The small molecule below binds the protein below.
Small molecule (SMILES): NC(=[NH2+])N/N=C/c1ccc(/C=N/NC(N)=[NH2+])cc1

Binding-site contacts:
Ligand atom C8 contacts residue UYQ1 of chain 1.C at 3.6 Å.
Ligand atom C2 contacts residue UYQ1 of chain 1.C at 3.6 Å.
Ligand atom C7 contacts residue SER146 of chain 1.A at 4.0 Å.
Ligand atom C7 contacts residue ASP199 of chain 1.A at 3.8 Å.
Ligand atom N5 contacts residue ASP151 of chain 1.A at 3.7 Å.
Ligand atom N3 contacts residue UYQ1 of chain 1.C at 3.9 Å.
Ligand atom N7 contacts residue GLY148 of chain 1.A at 3.5 Å.
Ligand atom C6 contacts residue PRO149 of chain 1.A at 4.1 Å (hydrophobic).
Ligand atom C4 contacts residue TRP147 of chain 1.A at 4.0 Å (hydrophobic).
Ligand atom N3 contacts residue LEU120 of chain 1.A at 4.1 Å.
Ligand atom N1 contacts residue ASP46 of chain 1.A at 3.0 Å (salt-bridge).
Ligand atom N7 contacts residue ASP199 of chain 1.A at 2.8 Å (salt-bridge).
Ligand atom N5 contacts residue TRP147 of chain 1.A at 4.1 Å.
Ligand atom N5 contacts residue PRO149 of chain 1.A at 2.8 Å (h-bond).
Ligand atom N contacts residue ASP84 of chain 1.A at 3.0 Å (salt-bridge).
Ligand atom N1 contacts residue LEU120 of chain 1.A at 3.6 Å.
Ligand atom C1 contacts residue UYQ1 of chain 1.C at 3.3 Å.
Ligand atom C7 contacts residue ASP151 of chain 1.A at 3.7 Å.
Ligand atom C6 contacts residue GLY148 of chain 1.A at 3.6 Å.
Ligand atom N6 contacts residue SER146 of chain 1.A at 2.9 Å (h-bond).
Ligand atom N5 contacts residue GLY148 of chain 1.A at 3.1 Å (h-bond).
Ligand atom N6 contacts residue ASP199 of chain 1.A at 4.1 Å.
Ligand atom N6 contacts residue TRP147 of chain 1.A at 3.3 Å.
Ligand atom N4 contacts residue GLY148 of chain 1.A at 3.5 Å (h-bond).
Ligand atom C7 contacts residue PRO149 of chain 1.A at 3.4 Å (hydrophobic).
Ligand atom C7 contacts residue GLY148 of chain 1.A at 3.5 Å.
Ligand atom N2 contacts residue UYQ1 of chain 1.C at 3.7 Å.
Ligand atom N7 contacts residue ASP151 of chain 1.A at 3.4 Å (salt-bridge).
Ligand atom N1 contacts residue ASP47 of chain 1.A at 3.4 Å (salt-bridge).
Ligand atom N6 contacts residue GLY148 of chain 1.A at 3.5 Å (h-bond).
Ligand atom N7 contacts residue PRO149 of chain 1.A at 3.0 Å (h-bond).
Ligand atom C contacts residue ASP47 of chain 1.A at 3.4 Å.
Ligand atom N1 contacts residue HIS87 of chain 1.A at 3.7 Å.
Ligand atom N4 contacts residue PRO149 of chain 1.A at 4.0 Å.
Ligand atom N contacts residue ASP47 of chain 1.A at 2.7 Å (salt-bridge).
Ligand atom N4 contacts residue TRP147 of chain 1.A at 3.8 Å.
Ligand atom C7 contacts residue TRP147 of chain 1.A at 3.7 Å (hydrophobic).
Ligand atom N4 contacts residue SER146 of chain 1.A at 3.8 Å.
Ligand atom C9 contacts residue UYQ1 of chain 1.C at 3.4 Å.
Ligand atom N contacts residue ASN85 of chain 1.A at 4.1 Å.

Sequence of chain 1.A:
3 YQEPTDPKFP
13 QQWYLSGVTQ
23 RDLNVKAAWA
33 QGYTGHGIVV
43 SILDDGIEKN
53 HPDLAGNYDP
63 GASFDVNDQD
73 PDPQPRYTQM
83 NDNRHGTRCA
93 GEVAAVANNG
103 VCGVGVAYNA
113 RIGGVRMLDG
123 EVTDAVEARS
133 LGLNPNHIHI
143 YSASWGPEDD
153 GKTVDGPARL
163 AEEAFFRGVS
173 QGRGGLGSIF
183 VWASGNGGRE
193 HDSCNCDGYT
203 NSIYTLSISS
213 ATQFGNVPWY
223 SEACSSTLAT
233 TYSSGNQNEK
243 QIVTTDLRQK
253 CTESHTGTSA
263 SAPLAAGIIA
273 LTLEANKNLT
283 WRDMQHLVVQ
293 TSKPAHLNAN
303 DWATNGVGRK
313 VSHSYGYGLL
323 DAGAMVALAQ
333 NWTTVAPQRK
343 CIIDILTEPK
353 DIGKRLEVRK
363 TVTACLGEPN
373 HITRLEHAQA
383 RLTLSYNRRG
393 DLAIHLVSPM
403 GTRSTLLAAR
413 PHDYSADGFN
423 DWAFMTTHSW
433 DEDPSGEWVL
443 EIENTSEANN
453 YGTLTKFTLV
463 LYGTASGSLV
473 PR